Binding-site contacts:
Ligand atom O5 contacts residue ASN56 of chain 1.C at 2.8 Å (h-bond).
Ligand atom C1 contacts residue VAL55 of chain 1.C at 4.1 Å (hydrophobic).
Ligand atom N2 contacts residue ASN56 of chain 1.C at 4.2 Å.
Ligand atom N2 contacts residue VAL55 of chain 1.C at 3.8 Å.
Ligand atom C1 contacts residue ASN56 of chain 1.C at 2.7 Å.
Ligand atom C5 contacts residue ASN56 of chain 1.C at 4.2 Å.
Ligand atom C2 contacts residue ASN56 of chain 1.C at 3.7 Å.

The small molecule below binds the protein below.
Small molecule (SMILES): CC(=O)N[C@@H]1[C@@H](O)[C@H](O)[C@@H](CO)O[C@H]1O

Sequence of chain 1.C:
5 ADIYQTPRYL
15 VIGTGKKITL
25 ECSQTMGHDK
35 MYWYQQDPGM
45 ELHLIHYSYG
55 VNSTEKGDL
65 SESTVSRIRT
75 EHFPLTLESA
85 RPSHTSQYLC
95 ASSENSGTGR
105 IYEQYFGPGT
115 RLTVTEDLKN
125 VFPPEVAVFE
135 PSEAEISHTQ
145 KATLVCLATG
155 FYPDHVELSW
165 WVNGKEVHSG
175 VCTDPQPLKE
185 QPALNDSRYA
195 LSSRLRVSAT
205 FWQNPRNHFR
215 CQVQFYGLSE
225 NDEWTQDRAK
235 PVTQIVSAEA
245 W